Binding-site contacts:
Ligand atom O6 contacts residue ASN600 of chain 1.A at 4.0 Å.
Ligand atom N2 contacts residue ASN600 of chain 1.A at 3.0 Å (h-bond).
Ligand atom C3 contacts residue ASN600 of chain 1.A at 3.8 Å.
Ligand atom O7 contacts residue ASN600 of chain 1.A at 3.1 Å (h-bond).
Ligand atom C7 contacts residue ASN600 of chain 1.A at 3.3 Å.
Ligand atom O5 contacts residue ASN600 of chain 1.A at 2.3 Å (h-bond).
Ligand atom C1 contacts residue ASN600 of chain 1.A at 1.5 Å.
Ligand atom C4 contacts residue ASN600 of chain 1.A at 4.2 Å.
Ligand atom C2 contacts residue ASN600 of chain 1.A at 2.5 Å.
Ligand atom C5 contacts residue ASN600 of chain 1.A at 3.7 Å.

A small-molecule ligand and the protein it binds are described below.
Small molecule (SMILES): CC(=O)N[C@@H]1[C@@H](O)[C@H](O)[C@@H](CO)O[C@H]1O

Sequence of chain 1.A:
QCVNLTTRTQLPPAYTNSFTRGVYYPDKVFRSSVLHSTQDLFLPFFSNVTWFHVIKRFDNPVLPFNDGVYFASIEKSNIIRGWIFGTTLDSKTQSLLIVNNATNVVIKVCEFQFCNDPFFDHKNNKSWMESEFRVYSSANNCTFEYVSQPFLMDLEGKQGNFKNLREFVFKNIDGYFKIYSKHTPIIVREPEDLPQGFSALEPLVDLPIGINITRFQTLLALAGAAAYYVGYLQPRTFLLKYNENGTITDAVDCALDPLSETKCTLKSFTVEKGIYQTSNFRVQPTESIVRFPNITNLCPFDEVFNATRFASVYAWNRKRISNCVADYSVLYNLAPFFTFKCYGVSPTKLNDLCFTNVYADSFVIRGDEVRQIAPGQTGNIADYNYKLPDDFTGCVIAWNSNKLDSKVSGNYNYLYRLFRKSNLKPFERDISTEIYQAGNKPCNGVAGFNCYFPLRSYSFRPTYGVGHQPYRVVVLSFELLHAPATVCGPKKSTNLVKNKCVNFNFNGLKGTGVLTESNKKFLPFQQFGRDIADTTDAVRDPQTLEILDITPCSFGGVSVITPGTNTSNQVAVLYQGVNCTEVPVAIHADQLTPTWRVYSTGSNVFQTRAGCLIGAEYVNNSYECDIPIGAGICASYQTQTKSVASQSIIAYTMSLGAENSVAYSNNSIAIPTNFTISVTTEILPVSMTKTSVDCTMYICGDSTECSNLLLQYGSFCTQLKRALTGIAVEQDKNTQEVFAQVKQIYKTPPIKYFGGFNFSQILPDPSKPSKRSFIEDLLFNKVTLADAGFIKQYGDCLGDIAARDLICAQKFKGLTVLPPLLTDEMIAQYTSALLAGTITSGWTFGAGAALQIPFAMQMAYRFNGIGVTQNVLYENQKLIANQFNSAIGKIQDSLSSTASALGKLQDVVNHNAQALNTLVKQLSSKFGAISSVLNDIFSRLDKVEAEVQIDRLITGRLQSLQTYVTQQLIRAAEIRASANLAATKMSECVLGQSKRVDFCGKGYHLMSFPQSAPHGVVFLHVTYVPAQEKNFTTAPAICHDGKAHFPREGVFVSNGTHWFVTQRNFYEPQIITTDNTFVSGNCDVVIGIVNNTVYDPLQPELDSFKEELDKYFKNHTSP